Sequence of chain 1.A:
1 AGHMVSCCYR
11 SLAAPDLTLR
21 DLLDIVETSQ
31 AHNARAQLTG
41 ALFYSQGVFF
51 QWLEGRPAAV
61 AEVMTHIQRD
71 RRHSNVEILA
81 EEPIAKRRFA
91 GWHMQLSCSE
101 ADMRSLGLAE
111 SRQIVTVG

Binding-site contacts:
Ligand atom CAJ contacts residue GLU110 of chain 1.A at 3.5 Å.
Ligand atom CAL contacts residue GLU110 of chain 1.A at 3.6 Å.
Ligand atom CAC contacts residue LEU19 of chain 1.A at 4.1 Å (hydrophobic).
Ligand atom CAE contacts residue D9G1 of chain 1.F at 4.1 Å.
Ligand atom CAL contacts residue MET103 of chain 1.A at 4.2 Å (hydrophobic).
Ligand atom CAM contacts residue CYS98 of chain 1.A at 4.3 Å (hydrophobic).
Ligand atom CAM contacts residue MET103 of chain 1.A at 4.4 Å (hydrophobic).
Ligand atom CAK contacts residue GLU110 of chain 1.A at 4.4 Å.
Ligand atom CAJ contacts residue MET103 of chain 1.A at 4.2 Å (hydrophobic).
Ligand atom CAN contacts residue GLU110 of chain 1.A at 4.2 Å.
Ligand atom OAB contacts residue GLU110 of chain 1.A at 4.3 Å.
Ligand atom CAD contacts residue D9G1 of chain 1.F at 4.0 Å.
Ligand atom CAC contacts residue D9G1 of chain 1.F at 3.8 Å.
Ligand atom CAK contacts residue MET103 of chain 1.A at 3.8 Å (hydrophobic).
Ligand atom CAI contacts residue MET103 of chain 1.A at 3.9 Å (hydrophobic).
Ligand atom CAS contacts residue CYS98 of chain 1.A at 3.9 Å (hydrophobic).

This small molecule binds to this protein.
Small molecule (SMILES): CCCCCCCCCCCC[N+](C)(C)CC(=O)[O-]